Binding-site contacts:
Ligand atom C18 contacts residue LEU297 of chain 1.C at 4.0 Å (hydrophobic).
Ligand atom C6 contacts residue ILE318 of chain 1.C at 3.8 Å (hydrophobic).
Ligand atom C7 contacts residue PHE322 of chain 1.C at 4.0 Å (hydrophobic).
Ligand atom O1 contacts residue ARG307 of chain 1.C at 3.3 Å (salt-bridge).
Ligand atom C24 contacts residue VAL442 of chain 1.C at 4.3 Å (hydrophobic).
Ligand atom C4 contacts residue LEU304 of chain 1.C at 4.3 Å (hydrophobic).
Ligand atom O1 contacts residue THR328 of chain 1.D at 3.8 Å.
Ligand atom C15 contacts residue PHE322 of chain 1.C at 3.3 Å (hydrophobic).
Ligand atom C2 contacts residue TYR234 of chain 1.D at 3.7 Å (hydrophobic).
Ligand atom C4 contacts residue ARG307 of chain 1.C at 3.5 Å.
Ligand atom C19 contacts residue TYR234 of chain 1.D at 3.6 Å (hydrophobic).
Ligand atom C25 contacts residue LEU438 of chain 1.C at 4.4 Å (hydrophobic).
Ligand atom C18 contacts residue VAL300 of chain 1.C at 4.5 Å (hydrophobic).
Ligand atom C4 contacts residue TYR234 of chain 1.D at 3.7 Å (hydrophobic).
Ligand atom C22 contacts residue LEU438 of chain 1.C at 4.4 Å (hydrophobic).
Ligand atom C20 contacts residue PHE439 of chain 1.C at 3.9 Å (hydrophobic).
Ligand atom C27 contacts residue LEU438 of chain 1.C at 3.7 Å (hydrophobic).
Ligand atom C4 contacts residue ILE318 of chain 1.C at 4.2 Å (hydrophobic).
Ligand atom C6 contacts residue LEU304 of chain 1.C at 4.1 Å (hydrophobic).
Ligand atom C5 contacts residue TRP317 of chain 1.C at 4.5 Å (hydrophobic).
Ligand atom O1 contacts residue TYR234 of chain 1.D at 3.7 Å.
Ligand atom C18 contacts residue PHE439 of chain 1.C at 3.3 Å (hydrophobic).
Ligand atom C26 contacts residue VAL442 of chain 1.C at 4.5 Å (hydrophobic).
Ligand atom C3 contacts residue TYR234 of chain 1.D at 3.8 Å (hydrophobic).
Ligand atom C6 contacts residue TRP317 of chain 1.C at 4.1 Å (hydrophobic).
Ligand atom C24 contacts residue LEU438 of chain 1.C at 4.0 Å (hydrophobic).
Ligand atom C22 contacts residue PHE439 of chain 1.C at 4.2 Å (hydrophobic).
Ligand atom C5 contacts residue ILE318 of chain 1.C at 4.4 Å (hydrophobic).
Ligand atom C3 contacts residue ARG307 of chain 1.C at 3.9 Å.
Ligand atom C16 contacts residue PHE322 of chain 1.C at 4.1 Å (hydrophobic).
Ligand atom C7 contacts residue TRP317 of chain 1.C at 4.1 Å (hydrophobic).
Ligand atom C19 contacts residue VAL300 of chain 1.C at 3.6 Å (hydrophobic).

Sequence of chain 1.D:
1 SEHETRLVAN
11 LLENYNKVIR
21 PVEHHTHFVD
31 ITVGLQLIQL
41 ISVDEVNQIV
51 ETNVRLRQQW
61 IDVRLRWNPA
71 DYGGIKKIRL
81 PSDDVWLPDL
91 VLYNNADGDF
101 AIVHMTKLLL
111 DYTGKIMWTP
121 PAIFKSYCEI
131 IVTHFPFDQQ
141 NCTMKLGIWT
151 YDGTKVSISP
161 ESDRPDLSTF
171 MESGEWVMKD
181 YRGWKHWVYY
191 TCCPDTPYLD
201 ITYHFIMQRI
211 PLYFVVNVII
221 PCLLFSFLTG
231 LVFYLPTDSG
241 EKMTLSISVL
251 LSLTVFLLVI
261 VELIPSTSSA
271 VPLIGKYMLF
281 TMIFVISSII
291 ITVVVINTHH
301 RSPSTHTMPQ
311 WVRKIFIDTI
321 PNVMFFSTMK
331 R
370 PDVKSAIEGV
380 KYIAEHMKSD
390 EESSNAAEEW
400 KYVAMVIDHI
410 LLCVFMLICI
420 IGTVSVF

This protein binds this small molecule.
Small molecule (SMILES): CC(C)CCC[C@@H](C)[C@H]1CC[C@H]2[C@@H]3CC=C4C[C@@H](O)CC[C@]4(C)[C@H]3CC[C@]12C

Sequence of chain 1.C:
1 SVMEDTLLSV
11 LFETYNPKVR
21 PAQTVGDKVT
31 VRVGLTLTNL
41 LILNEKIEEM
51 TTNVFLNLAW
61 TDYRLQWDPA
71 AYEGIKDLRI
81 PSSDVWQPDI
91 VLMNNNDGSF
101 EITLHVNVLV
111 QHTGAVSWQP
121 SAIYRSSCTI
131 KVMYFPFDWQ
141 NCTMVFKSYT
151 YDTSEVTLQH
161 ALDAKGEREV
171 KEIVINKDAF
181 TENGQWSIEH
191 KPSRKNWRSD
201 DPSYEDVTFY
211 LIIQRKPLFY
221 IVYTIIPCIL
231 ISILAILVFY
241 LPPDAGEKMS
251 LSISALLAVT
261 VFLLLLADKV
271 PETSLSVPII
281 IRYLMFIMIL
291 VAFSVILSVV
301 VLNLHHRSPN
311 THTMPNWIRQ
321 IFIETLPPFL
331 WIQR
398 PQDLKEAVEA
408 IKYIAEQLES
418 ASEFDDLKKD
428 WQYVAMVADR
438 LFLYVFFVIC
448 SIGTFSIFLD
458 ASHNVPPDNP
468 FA